Sequence of chain 1.X:
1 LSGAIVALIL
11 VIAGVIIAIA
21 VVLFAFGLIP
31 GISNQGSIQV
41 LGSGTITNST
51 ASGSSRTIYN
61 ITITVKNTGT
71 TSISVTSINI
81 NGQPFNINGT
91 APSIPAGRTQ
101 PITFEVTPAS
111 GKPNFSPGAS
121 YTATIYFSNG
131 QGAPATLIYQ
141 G

A small-molecule ligand and the protein it binds are described below.
Small molecule (SMILES): CC(=O)N[C@H]1[C@H](O[C@H]2[C@H](O)[C@@H](NC(C)=O)CO[C@@H]2CO)O[C@H](CO)[C@@H](O)[C@@H]1O

Binding-site contacts:
Ligand atom C3 contacts residue ASN60 of chain 1.X at 3.8 Å.
Ligand atom O5 contacts residue THR103 of chain 1.X at 4.4 Å.
Ligand atom N2 contacts residue ASN60 of chain 1.X at 2.8 Å (h-bond).
Ligand atom O5 contacts residue ASN60 of chain 1.X at 2.4 Å (h-bond).
Ligand atom C7 contacts residue ASN60 of chain 1.X at 3.1 Å.
Ligand atom C8 contacts residue ASN60 of chain 1.X at 4.3 Å.
Ligand atom C1 contacts residue ASN60 of chain 1.X at 1.4 Å.
Ligand atom C5 contacts residue ASN60 of chain 1.X at 3.6 Å.
Ligand atom O7 contacts residue ASN60 of chain 1.X at 3.1 Å (h-bond).
Ligand atom O6 contacts residue GLU105 of chain 1.X at 4.4 Å.
Ligand atom C2 contacts residue ASN60 of chain 1.X at 2.5 Å.
Ligand atom C8 contacts residue THR47 of chain 1.X at 3.6 Å.
Ligand atom C4 contacts residue ASN60 of chain 1.X at 4.3 Å.
Ligand atom O7 contacts residue NAG1 of chain 1.FI at 3.4 Å (h-bond).